Sequence of chain 1.B:
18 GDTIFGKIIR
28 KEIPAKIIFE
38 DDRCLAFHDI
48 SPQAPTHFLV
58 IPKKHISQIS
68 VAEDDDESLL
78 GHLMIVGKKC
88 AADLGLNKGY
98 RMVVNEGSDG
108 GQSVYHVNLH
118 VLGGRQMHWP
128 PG

A small-molecule ligand and the protein it binds are described below.
Small molecule (SMILES): COC(=O)[C@@H](C)NP(=O)(O)OC[C@H]1O[C@@H](n2cnc3c(N)ncnc32)[C@H](O)[C@@H]1O

Binding-site contacts:
Ligand atom C9 contacts residue TRP126 of chain 1.B at 3.5 Å (hydrophobic).
Ligand atom C4' contacts residue ASP46 of chain 1.A at 3.6 Å.
Ligand atom O5' contacts residue ASN115 of chain 1.A at 3.2 Å (h-bond).
Ligand atom C2 contacts residue ILE47 of chain 1.A at 3.5 Å (hydrophobic).
Ligand atom C5' contacts residue SER110 of chain 1.A at 3.5 Å.
Ligand atom O3P contacts residue ASN102 of chain 1.A at 2.8 Å (h-bond).
Ligand atom N2 contacts residue SER110 of chain 1.A at 3.0 Å (h-bond).
Ligand atom C4 contacts residue ILE47 of chain 1.A at 3.6 Å (hydrophobic).
Ligand atom O4' contacts residue PHE22 of chain 1.A at 3.3 Å.
Ligand atom O2P contacts residue ASN115 of chain 1.A at 3.6 Å (h-bond).
Ligand atom O11 contacts residue GLY108 of chain 1.A at 3.6 Å.
Ligand atom N3 contacts residue ILE47 of chain 1.A at 3.4 Å (h-bond).
Ligand atom O2P contacts residue VAL111 of chain 1.A at 3.2 Å (h-bond).
Ligand atom C1' contacts residue ASP46 of chain 1.A at 3.4 Å.
Ligand atom C2 contacts residue HIS45 of chain 1.A at 3.5 Å.
Ligand atom O2P contacts residue SER110 of chain 1.A at 2.8 Å (h-bond).
Ligand atom O11 contacts residue SER110 of chain 1.A at 3.0 Å (h-bond).
Ligand atom O4' contacts residue LEU56 of chain 1.A at 3.6 Å.
Ligand atom O3' contacts residue HIS117 of chain 1.A at 3.4 Å.
Ligand atom N7 contacts residue ILE21 of chain 1.A at 2.9 Å.
Ligand atom O3P contacts residue ASN115 of chain 1.A at 3.5 Å (h-bond).
Ligand atom C2 contacts residue PHE44 of chain 1.A at 3.6 Å (hydrophobic).
Ligand atom O5' contacts residue HIS117 of chain 1.A at 3.1 Å (h-bond).
Ligand atom O10 contacts residue TRP126 of chain 1.B at 3.2 Å (h-bond).
Ligand atom C5 contacts residue ILE21 of chain 1.A at 3.6 Å (hydrophobic).
Ligand atom O3' contacts residue ASP46 of chain 1.A at 2.6 Å (salt-bridge).
Ligand atom C8 contacts residue ILE21 of chain 1.A at 3.5 Å (hydrophobic).
Ligand atom C3' contacts residue ASP46 of chain 1.A at 3.4 Å.
Ligand atom O2P contacts residue GLN109 of chain 1.A at 3.5 Å.
Ligand atom C2' contacts residue ASP46 of chain 1.A at 3.5 Å.
Ligand atom N2 contacts residue GLY108 of chain 1.A at 3.0 Å (h-bond).
Ligand atom C3 contacts residue GLY108 of chain 1.A at 3.5 Å.
Ligand atom O2' contacts residue SER48 of chain 1.A at 3.6 Å.
Ligand atom C12 contacts residue GLY108 of chain 1.A at 3.6 Å.
Ligand atom C9 contacts residue GLY108 of chain 1.A at 3.2 Å.
Ligand atom O2' contacts residue ASP46 of chain 1.A at 2.6 Å (salt-bridge).
Ligand atom P contacts residue HIS117 of chain 1.A at 3.7 Å.
Ligand atom C9 contacts residue ASN102 of chain 1.A at 3.4 Å.
Ligand atom C7 contacts residue SER110 of chain 1.A at 3.6 Å.
Ligand atom O3P contacts residue HIS117 of chain 1.A at 2.9 Å (h-bond).

Sequence of chain 1.A:
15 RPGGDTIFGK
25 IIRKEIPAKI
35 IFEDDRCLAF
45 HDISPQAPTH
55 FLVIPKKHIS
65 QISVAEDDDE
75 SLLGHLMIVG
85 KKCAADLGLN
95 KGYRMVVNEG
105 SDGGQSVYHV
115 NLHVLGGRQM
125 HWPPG